Sequence of chain 1.B:
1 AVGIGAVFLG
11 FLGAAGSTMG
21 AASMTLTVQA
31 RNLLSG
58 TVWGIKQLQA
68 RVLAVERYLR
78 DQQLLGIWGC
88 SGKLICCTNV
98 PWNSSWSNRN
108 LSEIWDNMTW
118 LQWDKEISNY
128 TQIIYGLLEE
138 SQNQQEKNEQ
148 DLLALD

Binding-site contacts:
Ligand atom C7 contacts residue GLU110 of chain 1.B at 3.7 Å.
Ligand atom C4 contacts residue ASN107 of chain 1.B at 4.2 Å.
Ligand atom C3 contacts residue ASN107 of chain 1.B at 3.8 Å.
Ligand atom N2 contacts residue ASN107 of chain 1.B at 2.9 Å (h-bond).
Ligand atom C2 contacts residue GLU110 of chain 1.B at 4.4 Å.
Ligand atom C5 contacts residue ASN107 of chain 1.B at 3.7 Å.
Ligand atom C7 contacts residue ASN107 of chain 1.B at 4.0 Å.
Ligand atom C1 contacts residue GLU110 of chain 1.B at 4.5 Å.
Ligand atom N2 contacts residue GLU110 of chain 1.B at 3.4 Å (salt-bridge).
Ligand atom C8 contacts residue GLU110 of chain 1.B at 3.3 Å.
Ligand atom C2 contacts residue ASN107 of chain 1.B at 2.5 Å.
Ligand atom C1 contacts residue ASN107 of chain 1.B at 1.4 Å.
Ligand atom O5 contacts residue ASN107 of chain 1.B at 2.4 Å (h-bond).

A small-molecule ligand and the protein it binds are described below.
Small molecule (SMILES): CC(=O)N[C@@H]1[C@@H](O)[C@H](O)[C@@H](CO)O[C@H]1O